Binding-site contacts:
Ligand atom N2 contacts residue ASN38 of chain 1.C at 2.8 Å (h-bond).
Ligand atom O7 contacts residue ASN38 of chain 1.C at 4.0 Å.
Ligand atom C7 contacts residue ASN38 of chain 1.C at 3.2 Å.
Ligand atom C6 contacts residue TYR17 of chain 1.C at 4.3 Å (hydrophobic).
Ligand atom O5 contacts residue THR40 of chain 1.C at 4.0 Å.
Ligand atom C3 contacts residue ASN38 of chain 1.C at 3.7 Å.
Ligand atom C5 contacts residue ASN38 of chain 1.C at 3.6 Å.
Ligand atom O5 contacts residue ASN38 of chain 1.C at 2.3 Å (h-bond).
Ligand atom C1 contacts residue THR40 of chain 1.C at 3.8 Å.
Ligand atom C5 contacts residue THR40 of chain 1.C at 4.3 Å.
Ligand atom C1 contacts residue ASN38 of chain 1.C at 1.4 Å.
Ligand atom C4 contacts residue ASN38 of chain 1.C at 4.1 Å.
Ligand atom C2 contacts residue ASN38 of chain 1.C at 2.4 Å.
Ligand atom C8 contacts residue ASN38 of chain 1.C at 3.5 Å.

Sequence of chain 1.C:
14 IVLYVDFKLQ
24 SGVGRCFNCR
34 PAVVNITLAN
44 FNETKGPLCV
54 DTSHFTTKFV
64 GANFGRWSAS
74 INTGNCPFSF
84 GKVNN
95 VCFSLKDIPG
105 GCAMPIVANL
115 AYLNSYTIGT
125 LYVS

This small molecule binds to this protein.
Small molecule (SMILES): CC(=O)N[C@@H]1[C@@H](O)[C@H](O)[C@@H](CO)O[C@H]1O